This small molecule binds to this protein.
Small molecule (SMILES): CC[C@H](C)[C@H](N)C(=O)N[C@@H](CO)C(=O)N[C@@H](CCC(=O)O)C(=O)N[C@H](C=O)C(C)C

Sequence of chain 12.E:
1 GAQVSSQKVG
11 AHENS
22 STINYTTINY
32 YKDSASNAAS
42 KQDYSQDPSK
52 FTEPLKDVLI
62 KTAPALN

Binding-site contacts:
Ligand atom N contacts residue VAL4 of chain 12.E at 2.8 Å (h-bond).
Ligand atom CB contacts residue GLN3 of chain 12.E at 4.1 Å.
Ligand atom OE1 contacts residue VAL4 of chain 12.E at 3.6 Å (h-bond).
Ligand atom C contacts residue GLN3 of chain 12.E at 4.3 Å.
Ligand atom N contacts residue VAL4 of chain 12.E at 4.1 Å.
Ligand atom O contacts residue GLN3 of chain 12.E at 3.4 Å (h-bond).
Ligand atom O contacts residue SER5 of chain 12.E at 3.8 Å.
Ligand atom CG2 contacts residue MYR1 of chain 11.H at 3.7 Å.
Ligand atom CA contacts residue ALA2 of chain 12.E at 3.9 Å (hydrophobic).
Ligand atom CA contacts residue ALA2 of chain 12.E at 3.0 Å (hydrophobic).
Ligand atom OG contacts residue GLN3 of chain 12.E at 3.0 Å (h-bond).
Ligand atom C contacts residue VAL4 of chain 12.E at 3.8 Å (hydrophobic).
Ligand atom N contacts residue ALA2 of chain 12.E at 2.8 Å (h-bond).
Ligand atom CG2 contacts residue SER5 of chain 12.E at 3.1 Å.
Ligand atom CD1 contacts residue VAL4 of chain 12.E at 3.9 Å (hydrophobic).
Ligand atom N contacts residue ALA2 of chain 12.E at 4.3 Å.
Ligand atom O contacts residue VAL4 of chain 12.E at 4.0 Å.
Ligand atom CB contacts residue MYR1 of chain 11.H at 4.3 Å.
Ligand atom CG contacts residue VAL4 of chain 12.E at 4.2 Å (hydrophobic).
Ligand atom CG2 contacts residue VAL4 of chain 12.E at 3.8 Å (hydrophobic).
Ligand atom OE2 contacts residue VAL4 of chain 12.E at 4.1 Å.
Ligand atom C contacts residue VAL4 of chain 12.E at 3.4 Å (hydrophobic).
Ligand atom OE2 contacts residue ASN25 of chain 12.E at 3.4 Å (h-bond).
Ligand atom C contacts residue ALA2 of chain 12.E at 4.3 Å (hydrophobic).
Ligand atom C contacts residue ALA2 of chain 12.E at 3.3 Å (hydrophobic).
Ligand atom O contacts residue SER6 of chain 12.E at 4.1 Å.
Ligand atom O contacts residue ALA2 of chain 12.E at 4.0 Å.
Ligand atom CG1 contacts residue GLN3 of chain 12.E at 3.1 Å.
Ligand atom CA contacts residue VAL4 of chain 12.E at 4.0 Å (hydrophobic).
Ligand atom OE1 contacts residue SER5 of chain 12.E at 4.2 Å.
Ligand atom CB contacts residue GLN3 of chain 12.E at 3.8 Å.
Ligand atom CD contacts residue VAL4 of chain 12.E at 3.8 Å (hydrophobic).
Ligand atom CG2 contacts residue ALA2 of chain 12.E at 3.9 Å (hydrophobic).
Ligand atom CB contacts residue VAL4 of chain 12.E at 3.9 Å (hydrophobic).
Ligand atom CA contacts residue VAL4 of chain 12.E at 3.0 Å (hydrophobic).
Ligand atom CG2 contacts residue GLN3 of chain 12.E at 3.3 Å.
Ligand atom O contacts residue VAL4 of chain 12.E at 3.0 Å (h-bond).
Ligand atom CB contacts residue ALA2 of chain 12.E at 3.5 Å (hydrophobic).
Ligand atom CB contacts residue VAL4 of chain 12.E at 4.3 Å (hydrophobic).
Ligand atom OG contacts residue ALA2 of chain 12.E at 3.9 Å.